Binding-site contacts:
Ligand atom O40 contacts residue PHE165 of chain 1.F at 2.7 Å (h-bond).
Ligand atom C30 contacts residue MET75 of chain 1.F at 3.4 Å (hydrophobic).
Ligand atom S08 contacts residue LYS54 of chain 1.F at 3.7 Å.
Ligand atom O01 contacts residue LYS54 of chain 1.F at 3.8 Å.
Ligand atom N03 contacts residue ASP164 of chain 1.F at 2.9 Å (salt-bridge).
Ligand atom C29 contacts residue MET75 of chain 1.F at 3.3 Å (hydrophobic).
Ligand atom C07 contacts residue ALA52 of chain 1.F at 3.1 Å (hydrophobic).
Ligand atom C39 contacts residue ASP164 of chain 1.F at 3.6 Å.
Ligand atom C06 contacts residue VAL35 of chain 1.F at 3.7 Å (hydrophobic).
Ligand atom F36 contacts residue CYS84 of chain 1.F at 3.5 Å.
Ligand atom O32 contacts residue LYS54 of chain 1.F at 2.6 Å (salt-bridge).
Ligand atom N03 contacts residue LYS54 of chain 1.F at 3.7 Å.
Ligand atom F36 contacts residue ARG85 of chain 1.F at 3.0 Å.
Ligand atom C11 contacts residue ARG167 of chain 1.F at 3.7 Å.
Ligand atom N05 contacts residue YY31 of chain 1.R at 3.5 Å.
Ligand atom F36 contacts residue THR99 of chain 1.F at 3.4 Å.
Ligand atom C35 contacts residue LEU86 of chain 1.F at 3.6 Å (hydrophobic).
Ligand atom O40 contacts residue MET75 of chain 1.F at 3.3 Å.
Ligand atom C17 contacts residue ILE68 of chain 1.F at 3.8 Å (hydrophobic).
Ligand atom C27 contacts residue ILE68 of chain 1.F at 3.6 Å (hydrophobic).
Ligand atom C11 contacts residue LYS54 of chain 1.F at 3.7 Å.
Ligand atom O01 contacts residue LEU97 of chain 1.F at 3.5 Å.
Ligand atom C07 contacts residue LYS54 of chain 1.F at 3.3 Å.
Ligand atom O32 contacts residue ARG167 of chain 1.F at 2.7 Å (salt-bridge).
Ligand atom C26 contacts residue ILE68 of chain 1.F at 3.5 Å (hydrophobic).
Ligand atom C38 contacts residue PHE165 of chain 1.F at 3.2 Å (hydrophobic).
Ligand atom S08 contacts residue THR99 of chain 1.F at 3.2 Å.
Ligand atom C09 contacts residue ASP164 of chain 1.F at 3.5 Å.
Ligand atom C07 contacts residue LEU97 of chain 1.F at 3.5 Å (hydrophobic).
Ligand atom C39 contacts residue PHE165 of chain 1.F at 3.7 Å (hydrophobic).
Ligand atom C02 contacts residue ASP164 of chain 1.F at 3.6 Å.
Ligand atom S08 contacts residue LEU97 of chain 1.F at 3.4 Å (h-bond).
Ligand atom C37 contacts residue CYS84 of chain 1.F at 3.3 Å (hydrophobic).
Ligand atom F36 contacts residue LEU86 of chain 1.F at 2.9 Å.
Ligand atom O40 contacts residue ASP164 of chain 1.F at 3.3 Å.
Ligand atom C07 contacts residue ILE53 of chain 1.F at 3.5 Å (hydrophobic).
Ligand atom C02 contacts residue LYS54 of chain 1.F at 3.6 Å.
Ligand atom C18 contacts residue ILE68 of chain 1.F at 3.6 Å (hydrophobic).
Ligand atom C37 contacts residue PHE165 of chain 1.F at 3.3 Å (hydrophobic).
Ligand atom C31 contacts residue MET75 of chain 1.F at 3.4 Å (hydrophobic).

Sequence of chain 1.F:
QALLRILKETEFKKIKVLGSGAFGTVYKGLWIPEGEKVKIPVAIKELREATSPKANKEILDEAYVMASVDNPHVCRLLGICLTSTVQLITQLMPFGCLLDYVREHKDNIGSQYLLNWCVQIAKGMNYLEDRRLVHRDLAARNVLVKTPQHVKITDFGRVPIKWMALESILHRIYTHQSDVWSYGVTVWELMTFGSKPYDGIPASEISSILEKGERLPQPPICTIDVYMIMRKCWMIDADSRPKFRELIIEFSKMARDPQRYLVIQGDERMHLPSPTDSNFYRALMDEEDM

The protein below binds the small molecule below.
Small molecule (SMILES): CN1CCC(c2ccc(-c3ccc4c(c3)C(=O)N([C@@H](C(=O)Nc3nccs3)c3cc(F)ccc3O)C4)cc2)CC1